Binding-site contacts:
Ligand atom C2 contacts residue ASN57 of chain 1.A at 2.6 Å.
Ligand atom C4 contacts residue ASN57 of chain 1.A at 4.3 Å.
Ligand atom C7 contacts residue ASN57 of chain 1.A at 3.3 Å.
Ligand atom N2 contacts residue ASN57 of chain 1.A at 2.9 Å (h-bond).
Ligand atom C1 contacts residue ARG14 of chain 1.A at 4.2 Å.
Ligand atom C8 contacts residue ASN57 of chain 1.A at 3.5 Å.
Ligand atom O5 contacts residue ARG14 of chain 1.A at 4.3 Å.
Ligand atom C1 contacts residue ASN57 of chain 1.A at 1.5 Å.
Ligand atom C5 contacts residue ASN57 of chain 1.A at 3.7 Å.
Ligand atom C5 contacts residue ARG14 of chain 1.A at 3.9 Å.
Ligand atom O7 contacts residue ASN57 of chain 1.A at 4.1 Å.
Ligand atom C3 contacts residue ASN57 of chain 1.A at 3.9 Å.
Ligand atom C6 contacts residue ARG14 of chain 1.A at 4.0 Å.
Ligand atom O5 contacts residue ASN57 of chain 1.A at 2.4 Å (h-bond).

A protein and the small-molecule ligand that binds it are described below.
Small molecule (SMILES): CC(=O)N[C@@H]1[C@@H](O)[C@H](O)[C@@H](CO)O[C@H]1O

Sequence of chain 1.A:
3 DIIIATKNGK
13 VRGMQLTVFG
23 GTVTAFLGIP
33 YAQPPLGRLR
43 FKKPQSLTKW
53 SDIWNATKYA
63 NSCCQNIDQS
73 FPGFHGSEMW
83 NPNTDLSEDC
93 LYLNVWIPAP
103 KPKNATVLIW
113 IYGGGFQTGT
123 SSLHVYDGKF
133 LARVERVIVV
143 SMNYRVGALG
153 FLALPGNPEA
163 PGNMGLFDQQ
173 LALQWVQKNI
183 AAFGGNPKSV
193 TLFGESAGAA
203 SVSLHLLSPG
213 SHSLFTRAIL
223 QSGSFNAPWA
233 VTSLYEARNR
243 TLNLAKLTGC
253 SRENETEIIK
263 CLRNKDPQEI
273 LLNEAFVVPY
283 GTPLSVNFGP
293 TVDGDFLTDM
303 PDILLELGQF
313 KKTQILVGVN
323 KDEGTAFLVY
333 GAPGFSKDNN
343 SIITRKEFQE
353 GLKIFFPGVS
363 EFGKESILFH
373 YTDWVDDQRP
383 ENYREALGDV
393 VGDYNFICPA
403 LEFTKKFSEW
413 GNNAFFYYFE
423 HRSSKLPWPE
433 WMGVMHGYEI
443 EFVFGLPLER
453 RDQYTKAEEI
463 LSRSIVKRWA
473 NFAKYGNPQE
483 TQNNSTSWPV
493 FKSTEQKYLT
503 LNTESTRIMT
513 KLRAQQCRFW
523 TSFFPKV